This protein binds this small molecule.
Small molecule (SMILES): c1nnc[nH]1

Sequence of chain 18.A:
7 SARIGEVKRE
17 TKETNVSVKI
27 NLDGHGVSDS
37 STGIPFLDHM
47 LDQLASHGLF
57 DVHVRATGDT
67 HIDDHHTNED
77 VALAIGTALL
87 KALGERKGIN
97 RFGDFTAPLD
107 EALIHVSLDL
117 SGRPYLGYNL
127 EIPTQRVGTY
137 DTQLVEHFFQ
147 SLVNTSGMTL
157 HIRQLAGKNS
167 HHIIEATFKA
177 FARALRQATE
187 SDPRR

Sequence of chain 14.A:
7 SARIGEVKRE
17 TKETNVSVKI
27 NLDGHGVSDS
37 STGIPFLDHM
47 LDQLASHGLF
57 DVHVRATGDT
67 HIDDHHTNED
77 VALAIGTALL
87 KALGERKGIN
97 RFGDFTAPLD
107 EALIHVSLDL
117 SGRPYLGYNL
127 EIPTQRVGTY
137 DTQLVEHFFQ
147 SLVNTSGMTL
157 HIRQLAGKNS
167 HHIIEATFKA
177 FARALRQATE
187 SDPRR

Binding-site contacts:
Ligand atom N1 contacts residue GLU171 of chain 14.A at 3.1 Å (salt-bridge).
Ligand atom C5 contacts residue LEU105 of chain 14.A at 4.5 Å (hydrophobic).
Ligand atom N4 contacts residue LEU105 of chain 14.A at 4.1 Å.
Ligand atom N1 contacts residue HIS167 of chain 14.A at 3.2 Å (h-bond).
Ligand atom N2 contacts residue MN1 of chain 12.C at 4.4 Å.
Ligand atom N4 contacts residue HIS72 of chain 12.A at 4.4 Å.
Ligand atom N2 contacts residue LEU105 of chain 14.A at 4.0 Å.
Ligand atom N4 contacts residue HIS168 of chain 14.A at 3.4 Å (h-bond).
Ligand atom N1 contacts residue MN1 of chain 12.C at 4.4 Å.
Ligand atom N4 contacts residue GLU75 of chain 12.A at 3.3 Å (salt-bridge).
Ligand atom C3 contacts residue GLU75 of chain 12.A at 3.8 Å.
Ligand atom C5 contacts residue HIS72 of chain 12.A at 3.7 Å.
Ligand atom C3 contacts residue HIS168 of chain 14.A at 4.2 Å.
Ligand atom N4 contacts residue MN1 of chain 12.C at 2.2 Å.
Ligand atom C5 contacts residue MN1 of chain 12.B at 3.2 Å.
Ligand atom C5 contacts residue MN1 of chain 12.C at 3.2 Å.
Ligand atom N1 contacts residue LEU105 of chain 14.A at 4.2 Å.
Ligand atom C5 contacts residue GLU171 of chain 14.A at 4.1 Å.
Ligand atom C3 contacts residue MN1 of chain 12.C at 3.2 Å.
Ligand atom N2 contacts residue GLU171 of chain 14.A at 3.6 Å.
Ligand atom N4 contacts residue MN1 of chain 12.B at 4.4 Å.
Ligand atom N1 contacts residue HIS72 of chain 12.A at 3.2 Å (h-bond).
Ligand atom C3 contacts residue LEU105 of chain 14.A at 3.8 Å (hydrophobic).
Ligand atom N2 contacts residue MN1 of chain 12.B at 3.2 Å.
Ligand atom N1 contacts residue MN1 of chain 12.B at 2.3 Å.
Ligand atom N2 contacts residue HIS72 of chain 12.A at 4.1 Å.
Ligand atom C3 contacts residue HIS71 of chain 12.A at 4.4 Å.
Ligand atom C5 contacts residue HIS71 of chain 12.A at 3.1 Å.
Ligand atom N4 contacts residue HIS71 of chain 12.A at 3.1 Å (h-bond).
Ligand atom C3 contacts residue ARG119 of chain 18.A at 4.5 Å.
Ligand atom C5 contacts residue HIS167 of chain 14.A at 3.4 Å.
Ligand atom C5 contacts residue HIS168 of chain 14.A at 3.8 Å.
Ligand atom N1 contacts residue HIS71 of chain 12.A at 4.5 Å.
Ligand atom C5 contacts residue GLU75 of chain 12.A at 4.2 Å.
Ligand atom C3 contacts residue MN1 of chain 12.B at 4.4 Å.

Sequence of chain 12.A:
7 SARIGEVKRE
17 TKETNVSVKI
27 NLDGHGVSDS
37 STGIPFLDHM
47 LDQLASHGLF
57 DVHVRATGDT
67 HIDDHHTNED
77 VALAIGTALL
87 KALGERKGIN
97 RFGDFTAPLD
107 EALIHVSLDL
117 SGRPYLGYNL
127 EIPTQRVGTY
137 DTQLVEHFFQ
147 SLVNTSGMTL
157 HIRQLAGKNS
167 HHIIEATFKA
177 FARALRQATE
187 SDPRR